A small-molecule ligand and the protein it binds are described below.
Small molecule (SMILES): CC(C)c1nc(CN(C)C(=O)N[C@H](C(=O)N[C@@H](Cc2ccccc2)C[C@H](O)[C@H](Cc2ccccc2)NC(=O)OCc2cncs2)C(C)C)cs1

Binding-site contacts:
Ligand atom C50 contacts residue PRO81 of chain 1.B at 3.3 Å (hydrophobic).
Ligand atom C33 contacts residue PRO81 of chain 1.A at 3.5 Å (hydrophobic).
Ligand atom C6 contacts residue GLY48 of chain 1.B at 3.6 Å.
Ligand atom O76 contacts residue ALA28 of chain 1.A at 3.6 Å.
Ligand atom C14 contacts residue GLY27 of chain 1.A at 3.7 Å.
Ligand atom O41 contacts residue GLY27 of chain 1.B at 3.2 Å (h-bond).
Ligand atom O41 contacts residue ASP25 of chain 1.B at 3.0 Å (salt-bridge).
Ligand atom C85 contacts residue PRO81 of chain 1.B at 3.7 Å (hydrophobic).
Ligand atom O61 contacts residue GLY49 of chain 1.A at 3.6 Å.
Ligand atom N58 contacts residue GLY27 of chain 1.A at 3.1 Å (h-bond).
Ligand atom O61 contacts residue GLY48 of chain 1.A at 3.7 Å.
Ligand atom C52 contacts residue ILE50 of chain 1.A at 3.3 Å (hydrophobic).
Ligand atom C75 contacts residue ASP29 of chain 1.A at 3.1 Å.
Ligand atom C32 contacts residue PRO81 of chain 1.A at 3.5 Å (hydrophobic).
Ligand atom C51 contacts residue PRO81 of chain 1.B at 3.5 Å (hydrophobic).
Ligand atom C68 contacts residue ILE32 of chain 1.A at 3.2 Å (hydrophobic).
Ligand atom C14 contacts residue ASP25 of chain 1.B at 3.1 Å.
Ligand atom C13 contacts residue ASP25 of chain 1.A at 3.0 Å.
Ligand atom C1 contacts residue ILE47 of chain 1.B at 3.6 Å (hydrophobic).
Ligand atom C15 contacts residue GLY27 of chain 1.A at 3.7 Å.
Ligand atom C26 contacts residue GLY27 of chain 1.B at 3.5 Å.
Ligand atom C80 contacts residue ASP29 of chain 1.A at 3.6 Å.
Ligand atom C51 contacts residue GLY49 of chain 1.A at 3.5 Å.
Ligand atom O76 contacts residue ASP29 of chain 1.A at 3.4 Å (salt-bridge).
Ligand atom O61 contacts residue ILE50 of chain 1.B at 3.3 Å.
Ligand atom N20 contacts residue GLY48 of chain 1.A at 3.2 Å (h-bond).
Ligand atom O76 contacts residue GLY27 of chain 1.A at 3.5 Å (h-bond).
Ligand atom C95 contacts residue GLY48 of chain 1.A at 3.1 Å.
Ligand atom C4 contacts residue ASP30 of chain 1.B at 3.3 Å.
Ligand atom C90 contacts residue PRO81 of chain 1.B at 3.5 Å (hydrophobic).
Ligand atom C13 contacts residue ASP25 of chain 1.B at 3.6 Å.
Ligand atom C35 contacts residue GLY27 of chain 1.B at 3.6 Å.
Ligand atom O24 contacts residue GLY49 of chain 1.B at 3.2 Å.
Ligand atom O24 contacts residue ILE50 of chain 1.A at 3.6 Å.
Ligand atom C62 contacts residue ILE50 of chain 1.B at 3.7 Å (hydrophobic).
Ligand atom C44 contacts residue GLY27 of chain 1.A at 3.5 Å.
Ligand atom N11 contacts residue GLY27 of chain 1.B at 3.5 Å (h-bond).
Ligand atom C64 contacts residue ILE32 of chain 1.A at 3.1 Å (hydrophobic).
Ligand atom N5 contacts residue ASP30 of chain 1.B at 3.1 Å (salt-bridge).
Ligand atom O41 contacts residue ASP25 of chain 1.A at 2.7 Å (salt-bridge).

Sequence of chain 1.A:
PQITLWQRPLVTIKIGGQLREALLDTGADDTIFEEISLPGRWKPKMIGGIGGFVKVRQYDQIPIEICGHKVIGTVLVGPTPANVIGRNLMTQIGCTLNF

Sequence of chain 1.B:
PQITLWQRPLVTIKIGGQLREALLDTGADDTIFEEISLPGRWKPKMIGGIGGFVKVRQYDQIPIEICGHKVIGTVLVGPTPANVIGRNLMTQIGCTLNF